Binding-site contacts:
Ligand atom C28 contacts residue TYR51 of chain 1.A at 3.8 Å (hydrophobic).
Ligand atom C32 contacts residue CYS301 of chain 1.A at 4.0 Å (hydrophobic).
Ligand atom C32 contacts residue NAP1 of chain 1.B at 3.6 Å.
Ligand atom C28 contacts residue VAL50 of chain 1.A at 4.2 Å (hydrophobic).
Ligand atom C33 contacts residue HIS113 of chain 1.A at 3.8 Å.
Ligand atom C24 contacts residue VAL50 of chain 1.A at 4.0 Å (hydrophobic).
Ligand atom C19 contacts residue TRP222 of chain 1.A at 4.3 Å (hydrophobic).
Ligand atom N1 contacts residue TRP222 of chain 1.A at 3.8 Å.
Ligand atom C33 contacts residue TRP23 of chain 1.A at 4.0 Å (hydrophobic).
Ligand atom C4 contacts residue TRP222 of chain 1.A at 4.2 Å (hydrophobic).
Ligand atom O35 contacts residue HIS113 of chain 1.A at 2.7 Å (h-bond).
Ligand atom C26 contacts residue TYR51 of chain 1.A at 4.0 Å (hydrophobic).
Ligand atom C5 contacts residue PHE125 of chain 1.A at 3.9 Å (hydrophobic).
Ligand atom C26 contacts residue VAL50 of chain 1.A at 3.9 Å (hydrophobic).
Ligand atom O35 contacts residue NAP1 of chain 1.B at 3.5 Å (h-bond).
Ligand atom C32 contacts residue TRP23 of chain 1.A at 3.4 Å (hydrophobic).
Ligand atom C22 contacts residue PHE125 of chain 1.A at 4.1 Å (hydrophobic).
Ligand atom O31 contacts residue TRP23 of chain 1.A at 3.8 Å.
Ligand atom C33 contacts residue NAP1 of chain 1.B at 3.2 Å.
Ligand atom O34 contacts residue HIS113 of chain 1.A at 4.2 Å.
Ligand atom C3 contacts residue PHE125 of chain 1.A at 4.2 Å (hydrophobic).
Ligand atom O34 contacts residue NAP1 of chain 1.B at 2.9 Å.
Ligand atom O20 contacts residue PHE125 of chain 1.A at 4.1 Å.
Ligand atom F27 contacts residue TYR51 of chain 1.A at 3.2 Å.
Ligand atom F27 contacts residue VAL50 of chain 1.A at 3.2 Å.
Ligand atom C33 contacts residue TYR51 of chain 1.A at 3.4 Å (hydrophobic).
Ligand atom C3 contacts residue TRP222 of chain 1.A at 3.9 Å (hydrophobic).
Ligand atom N1 contacts residue PHE125 of chain 1.A at 4.2 Å.
Ligand atom C12 contacts residue TRP222 of chain 1.A at 4.0 Å (hydrophobic).
Ligand atom C19 contacts residue PHE125 of chain 1.A at 4.1 Å (hydrophobic).
Ligand atom O20 contacts residue LEU303 of chain 1.A at 4.0 Å.
Ligand atom O34 contacts residue TYR51 of chain 1.A at 2.5 Å (h-bond).
Ligand atom F27 contacts residue TRP23 of chain 1.A at 3.3 Å.
Ligand atom O35 contacts residue TRP114 of chain 1.A at 4.4 Å.
Ligand atom C28 contacts residue TRP23 of chain 1.A at 3.0 Å (hydrophobic).
Ligand atom C26 contacts residue TRP23 of chain 1.A at 3.3 Å (hydrophobic).
Ligand atom O35 contacts residue TYR51 of chain 1.A at 3.5 Å.
Ligand atom O34 contacts residue TRP23 of chain 1.A at 3.6 Å.
Ligand atom C30 contacts residue TRP23 of chain 1.A at 3.8 Å (hydrophobic).
Ligand atom C24 contacts residue TRP23 of chain 1.A at 4.3 Å (hydrophobic).

Sequence of chain 1.A:
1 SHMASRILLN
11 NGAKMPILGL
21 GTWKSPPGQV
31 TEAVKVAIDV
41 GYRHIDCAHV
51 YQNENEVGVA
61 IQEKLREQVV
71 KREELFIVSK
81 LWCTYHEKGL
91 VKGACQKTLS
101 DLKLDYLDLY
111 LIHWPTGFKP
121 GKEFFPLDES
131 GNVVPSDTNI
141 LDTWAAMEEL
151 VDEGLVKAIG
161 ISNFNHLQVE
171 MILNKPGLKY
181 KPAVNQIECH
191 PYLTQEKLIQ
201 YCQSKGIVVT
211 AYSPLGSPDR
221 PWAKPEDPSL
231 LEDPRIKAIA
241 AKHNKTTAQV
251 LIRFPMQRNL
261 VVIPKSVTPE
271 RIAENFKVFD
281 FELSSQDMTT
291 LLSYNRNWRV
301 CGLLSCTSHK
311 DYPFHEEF

This protein binds this small molecule.
Small molecule (SMILES): O=C(O)COc1cc(F)ccc1C(=O)NCc1cccc(C(=O)O)c1